Binding-site contacts:
Ligand atom C6 contacts residue VAL202 of chain 2.A at 4.2 Å (hydrophobic).
Ligand atom N7 contacts residue HIS413 of chain 2.A at 4.1 Å.
Ligand atom C2 contacts residue GLY422 of chain 2.A at 3.3 Å.
Ligand atom N1 contacts residue GLY422 of chain 2.A at 3.0 Å (h-bond).
Ligand atom C4 contacts residue VAL202 of chain 2.A at 3.7 Å (hydrophobic).
Ligand atom C4 contacts residue PRO203 of chain 2.A at 4.2 Å (hydrophobic).
Ligand atom C2 contacts residue PRO203 of chain 2.A at 3.9 Å (hydrophobic).
Ligand atom C5 contacts residue PRO203 of chain 2.A at 3.9 Å (hydrophobic).
Ligand atom C1' contacts residue PRO203 of chain 2.A at 4.1 Å (hydrophobic).
Ligand atom C5 contacts residue SER415 of chain 2.A at 4.1 Å.
Ligand atom C4 contacts residue PRO203 of chain 2.A at 4.1 Å (hydrophobic).
Ligand atom C2' contacts residue PRO203 of chain 2.A at 3.3 Å (hydrophobic).
Ligand atom C6 contacts residue PRO203 of chain 2.A at 4.0 Å (hydrophobic).
Ligand atom N6 contacts residue PHE421 of chain 2.A at 3.9 Å.
Ligand atom C5 contacts residue VAL202 of chain 2.A at 3.6 Å (hydrophobic).
Ligand atom C6 contacts residue GLY422 of chain 2.A at 3.8 Å.
Ligand atom C4 contacts residue ASP201 of chain 2.A at 3.7 Å.
Ligand atom N6 contacts residue SER415 of chain 2.A at 3.6 Å.
Ligand atom C8 contacts residue HIS413 of chain 2.A at 3.8 Å.
Ligand atom C2 contacts residue VAL202 of chain 2.A at 4.2 Å (hydrophobic).
Ligand atom N3 contacts residue PRO203 of chain 2.A at 4.2 Å.
Ligand atom C5 contacts residue ARG91 of chain 2.A at 4.1 Å.
Ligand atom N3 contacts residue ASP201 of chain 2.A at 4.1 Å.
Ligand atom C2' contacts residue PRO414 of chain 2.A at 3.8 Å (hydrophobic).
Ligand atom N7 contacts residue SER415 of chain 2.A at 4.0 Å.
Ligand atom N3 contacts residue PRO414 of chain 2.A at 4.2 Å.
Ligand atom C6 contacts residue SER415 of chain 2.A at 4.1 Å.
Ligand atom N1 contacts residue PRO203 of chain 2.A at 3.8 Å.
Ligand atom C2' contacts residue HIS413 of chain 2.A at 3.8 Å.
Ligand atom N4 contacts residue ASP201 of chain 2.A at 2.5 Å.
Ligand atom N6 contacts residue GLY420 of chain 2.A at 3.7 Å.
Ligand atom N1 contacts residue VAL202 of chain 2.A at 3.6 Å.
Ligand atom N4 contacts residue VAL202 of chain 2.A at 2.9 Å (h-bond).
Ligand atom N6 contacts residue GLY422 of chain 2.A at 3.4 Å (h-bond).
Ligand atom N7 contacts residue PRO203 of chain 2.A at 4.2 Å.
Ligand atom C6 contacts residue PRO203 of chain 2.A at 4.0 Å (hydrophobic).
Ligand atom C5 contacts residue ASP201 of chain 2.A at 4.1 Å.
Ligand atom N7 contacts residue ASN392 of chain 2.A at 4.2 Å.
Ligand atom C5 contacts residue PRO203 of chain 2.A at 4.0 Å (hydrophobic).
Ligand atom N1 contacts residue PRO203 of chain 2.A at 4.1 Å.

This protein binds this small molecule.
Small molecule (SMILES): Nc1ccn([C@H]2C[C@H](O[P](=O)(O)OC[C@H]3O[C@@H](n4cnc5c(N)ncnc54)C[C@@H]3O)[C@@H](COP(=O)(O)O)O2)c(=O)n1

Sequence of chain 2.A:
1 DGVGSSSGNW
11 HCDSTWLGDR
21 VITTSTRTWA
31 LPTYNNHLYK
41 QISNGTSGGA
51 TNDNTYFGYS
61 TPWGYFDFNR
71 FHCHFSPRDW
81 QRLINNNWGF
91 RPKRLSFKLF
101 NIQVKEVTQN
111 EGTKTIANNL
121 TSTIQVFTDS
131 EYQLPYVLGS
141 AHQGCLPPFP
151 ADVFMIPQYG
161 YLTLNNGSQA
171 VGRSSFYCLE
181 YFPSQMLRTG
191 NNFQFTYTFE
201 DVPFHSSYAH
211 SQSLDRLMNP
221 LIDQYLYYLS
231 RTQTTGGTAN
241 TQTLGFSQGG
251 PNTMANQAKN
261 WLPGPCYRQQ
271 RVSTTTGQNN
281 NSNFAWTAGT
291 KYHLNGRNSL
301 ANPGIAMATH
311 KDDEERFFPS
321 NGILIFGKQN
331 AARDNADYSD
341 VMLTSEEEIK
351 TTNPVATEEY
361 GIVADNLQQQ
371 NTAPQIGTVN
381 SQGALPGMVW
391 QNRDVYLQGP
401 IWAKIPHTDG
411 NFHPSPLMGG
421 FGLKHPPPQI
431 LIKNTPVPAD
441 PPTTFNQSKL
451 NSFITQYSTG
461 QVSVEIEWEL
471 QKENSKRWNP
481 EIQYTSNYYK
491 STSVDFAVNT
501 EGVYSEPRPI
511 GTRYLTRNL